The protein below binds the small molecule below.
Small molecule (SMILES): OC[C@H]1O[C@H](O)[C@@H](O)[C@@H](O)[C@@H]1O

Binding-site contacts:
Ligand atom O5 contacts residue ARG150 of chain 1.A at 3.6 Å.
Ligand atom O3 contacts residue GLU131 of chain 1.A at 3.6 Å (salt-bridge).
Ligand atom C3 contacts residue GLU131 of chain 1.A at 3.3 Å.
Ligand atom C5 contacts residue ARG150 of chain 1.A at 4.5 Å.
Ligand atom O6 contacts residue TRP132 of chain 1.A at 4.3 Å.
Ligand atom C2 contacts residue GLU131 of chain 1.A at 3.5 Å.
Ligand atom O2 contacts residue ARG152 of chain 1.A at 3.3 Å (salt-bridge).
Ligand atom C1 contacts residue ARG150 of chain 1.A at 3.8 Å.
Ligand atom C2 contacts residue ARG152 of chain 1.A at 3.7 Å.
Ligand atom C6 contacts residue ARG150 of chain 1.A at 3.9 Å.
Ligand atom C4 contacts residue TRP132 of chain 1.A at 4.3 Å (hydrophobic).
Ligand atom C1 contacts residue TRP132 of chain 1.A at 1.5 Å (hydrophobic).
Ligand atom C6 contacts residue TRP132 of chain 1.A at 4.2 Å (hydrophobic).
Ligand atom C5 contacts residue TRP132 of chain 1.A at 3.7 Å (hydrophobic).
Ligand atom O2 contacts residue TRP132 of chain 1.A at 2.5 Å (h-bond).
Ligand atom O2 contacts residue GLU131 of chain 1.A at 3.0 Å (salt-bridge).
Ligand atom C2 contacts residue TRP132 of chain 1.A at 2.5 Å (hydrophobic).
Ligand atom C3 contacts residue TRP132 of chain 1.A at 3.9 Å (hydrophobic).
Ligand atom O5 contacts residue TRP132 of chain 1.A at 2.4 Å.
Ligand atom O6 contacts residue ARG150 of chain 1.A at 2.8 Å (salt-bridge).

Sequence of chain 1.A:
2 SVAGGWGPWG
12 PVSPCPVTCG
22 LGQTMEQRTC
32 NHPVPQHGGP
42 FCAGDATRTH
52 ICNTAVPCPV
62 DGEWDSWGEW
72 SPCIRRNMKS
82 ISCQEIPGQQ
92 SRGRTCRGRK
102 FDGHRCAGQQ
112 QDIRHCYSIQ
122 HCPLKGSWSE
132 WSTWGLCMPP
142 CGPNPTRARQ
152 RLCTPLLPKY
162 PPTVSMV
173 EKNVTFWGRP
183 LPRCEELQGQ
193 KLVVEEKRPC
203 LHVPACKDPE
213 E